Binding-site contacts:
Ligand atom O contacts residue GLN1063 of chain 3.OA at 2.9 Å (h-bond).
Ligand atom CD1 contacts residue PHE1125 of chain 3.OA at 3.6 Å (hydrophobic).
Ligand atom CD2 contacts residue ALA1120 of chain 3.OA at 3.5 Å (hydrophobic).
Ligand atom CD2 contacts residue THR1121 of chain 3.OA at 4.3 Å.
Ligand atom OH contacts residue GLN1063 of chain 3.OA at 3.7 Å.
Ligand atom CZ contacts residue GLN1063 of chain 3.OA at 4.1 Å.
Ligand atom CD2 contacts residue LEU1129 of chain 3.OA at 4.2 Å (hydrophobic).
Ligand atom CD1 contacts residue THR1121 of chain 3.OA at 3.0 Å.
Ligand atom O contacts residue VAL1202 of chain 3.OA at 3.2 Å.
Ligand atom C contacts residue VAL1202 of chain 3.OA at 4.2 Å (hydrophobic).
Ligand atom C contacts residue HIS1126 of chain 3.OA at 4.0 Å.
Ligand atom CA contacts residue HIS1126 of chain 3.OA at 4.3 Å.
Ligand atom CD2 contacts residue HIS1126 of chain 3.OA at 3.4 Å.
Ligand atom CD2 contacts residue THR1121 of chain 3.OA at 4.0 Å.
Ligand atom CD1 contacts residue ASN1122 of chain 3.OA at 4.3 Å.
Ligand atom CB contacts residue GLN1063 of chain 3.OA at 4.5 Å.
Ligand atom O contacts residue HIS1126 of chain 3.OA at 3.3 Å (h-bond).
Ligand atom O contacts residue THR1121 of chain 3.OA at 4.0 Å.
Ligand atom CG2 contacts residue GLN1063 of chain 3.OA at 3.3 Å.
Ligand atom CB contacts residue THR1121 of chain 3.OA at 3.3 Å.
Ligand atom OH contacts residue HIS1068 of chain 3.OA at 3.8 Å.
Ligand atom CE2 contacts residue GLN1063 of chain 3.OA at 3.3 Å.
Ligand atom CD2 contacts residue PHE1125 of chain 3.OA at 4.2 Å (hydrophobic).
Ligand atom CG contacts residue THR1121 of chain 3.OA at 3.3 Å.
Ligand atom CE1 contacts residue THR1121 of chain 3.OA at 3.9 Å.
Ligand atom OH contacts residue ASN1072 of chain 3.OA at 3.1 Å (h-bond).
Ligand atom CG contacts residue HIS1126 of chain 3.OA at 4.3 Å.
Ligand atom SD contacts residue ASN1072 of chain 3.OA at 3.7 Å.
Ligand atom C contacts residue GLN1063 of chain 3.OA at 3.9 Å.
Ligand atom CG contacts residue GLN1063 of chain 3.OA at 4.3 Å.
Ligand atom CD1 contacts residue ASN1072 of chain 3.OA at 4.0 Å.
Ligand atom CD1 contacts residue ALA1120 of chain 3.OA at 4.3 Å (hydrophobic).
Ligand atom CE2 contacts residue ASN1072 of chain 3.OA at 4.4 Å.
Ligand atom CA contacts residue GLN1063 of chain 3.OA at 4.3 Å.
Ligand atom CZ contacts residue ASN1072 of chain 3.OA at 3.5 Å.
Ligand atom CG contacts residue ALA1120 of chain 3.OA at 4.4 Å (hydrophobic).
Ligand atom CG contacts residue ASN1072 of chain 3.OA at 4.2 Å.
Ligand atom CE1 contacts residue ASN1072 of chain 3.OA at 3.3 Å.
Ligand atom CD1 contacts residue GLN1063 of chain 3.OA at 3.8 Å.
Ligand atom CD2 contacts residue GLN1063 of chain 3.OA at 3.6 Å.

A small-molecule ligand and the protein it binds are described below.
Small molecule (SMILES): CC[C@H](C)[C@H](N)C(=O)N[C@@H](CC(C)C)C(=O)N1CCC[C@H]1C(=O)N[C@@H](CCSC)C(=O)N[C@@H](Cc1ccc(O)cc1)C(=O)N[C@@H](CCCCN)C(=O)N[C@@H](CC(C)C)C(=O)N[C@@H](CO)C(=O)N1CCC[C@H]1C=O

Sequence of chain 3.OA:
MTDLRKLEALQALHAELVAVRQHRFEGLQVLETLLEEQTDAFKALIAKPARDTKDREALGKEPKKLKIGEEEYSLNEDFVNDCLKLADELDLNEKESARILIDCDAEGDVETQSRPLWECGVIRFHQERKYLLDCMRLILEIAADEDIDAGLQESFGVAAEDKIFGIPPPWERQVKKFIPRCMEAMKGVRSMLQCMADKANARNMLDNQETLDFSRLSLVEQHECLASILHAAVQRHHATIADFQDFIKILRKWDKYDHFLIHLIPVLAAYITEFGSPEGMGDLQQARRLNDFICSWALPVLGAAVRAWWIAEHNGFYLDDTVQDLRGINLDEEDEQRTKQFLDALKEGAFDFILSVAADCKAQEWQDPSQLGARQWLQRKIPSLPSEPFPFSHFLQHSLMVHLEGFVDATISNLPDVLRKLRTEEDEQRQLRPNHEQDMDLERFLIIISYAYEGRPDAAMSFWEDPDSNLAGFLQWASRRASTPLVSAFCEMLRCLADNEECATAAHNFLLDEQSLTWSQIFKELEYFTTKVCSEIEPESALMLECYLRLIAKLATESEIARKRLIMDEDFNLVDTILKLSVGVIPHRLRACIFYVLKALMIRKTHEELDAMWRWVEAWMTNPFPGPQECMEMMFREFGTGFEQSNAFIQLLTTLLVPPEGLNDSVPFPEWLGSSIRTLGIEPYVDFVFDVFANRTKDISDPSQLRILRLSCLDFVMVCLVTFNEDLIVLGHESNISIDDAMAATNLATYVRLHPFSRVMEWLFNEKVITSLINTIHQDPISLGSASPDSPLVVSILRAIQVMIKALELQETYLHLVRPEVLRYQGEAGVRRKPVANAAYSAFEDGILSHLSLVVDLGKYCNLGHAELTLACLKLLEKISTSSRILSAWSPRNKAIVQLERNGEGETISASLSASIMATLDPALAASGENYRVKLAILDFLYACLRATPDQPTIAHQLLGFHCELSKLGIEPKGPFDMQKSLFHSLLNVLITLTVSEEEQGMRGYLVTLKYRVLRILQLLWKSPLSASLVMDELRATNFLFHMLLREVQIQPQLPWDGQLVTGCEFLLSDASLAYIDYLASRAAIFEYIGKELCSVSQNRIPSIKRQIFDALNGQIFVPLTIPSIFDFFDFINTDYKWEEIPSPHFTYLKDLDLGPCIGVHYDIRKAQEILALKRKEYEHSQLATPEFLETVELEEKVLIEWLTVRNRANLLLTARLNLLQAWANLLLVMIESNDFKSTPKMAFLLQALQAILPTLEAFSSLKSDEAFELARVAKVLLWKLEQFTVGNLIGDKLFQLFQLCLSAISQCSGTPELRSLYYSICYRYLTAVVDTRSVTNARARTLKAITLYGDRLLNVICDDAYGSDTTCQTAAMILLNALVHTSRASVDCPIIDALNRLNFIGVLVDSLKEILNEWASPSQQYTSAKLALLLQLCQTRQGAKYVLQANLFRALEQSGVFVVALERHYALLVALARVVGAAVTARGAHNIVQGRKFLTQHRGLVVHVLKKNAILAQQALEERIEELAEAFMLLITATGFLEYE